Sequence of chain 1.H:
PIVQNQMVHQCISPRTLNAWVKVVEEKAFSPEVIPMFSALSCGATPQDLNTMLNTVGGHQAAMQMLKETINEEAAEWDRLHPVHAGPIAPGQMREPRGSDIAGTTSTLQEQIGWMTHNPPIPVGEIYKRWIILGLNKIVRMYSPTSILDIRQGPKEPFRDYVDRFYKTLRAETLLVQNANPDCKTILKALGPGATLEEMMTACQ

Sequence of chain 1.I:
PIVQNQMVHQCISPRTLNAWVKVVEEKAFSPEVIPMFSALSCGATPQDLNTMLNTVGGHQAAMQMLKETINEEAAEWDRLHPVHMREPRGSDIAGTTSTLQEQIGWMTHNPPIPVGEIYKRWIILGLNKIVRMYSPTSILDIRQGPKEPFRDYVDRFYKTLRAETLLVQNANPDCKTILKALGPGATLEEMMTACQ

The protein below binds the small molecule below.
Small molecule (SMILES): CC(C)[C@H](NC(=O)CNC(=O)[C@H](CO)NC(=O)[C@@H]1CCCN1C(=O)[C@@H](N)CO)C(=O)N[C@@H](Cc1ccccc1)C(=O)N[C@H](C(=O)N[C@@H](Cc1ccccc1)C(=O)NCC=O)[C@@H](C)O

Binding-site contacts:
Ligand atom CD2 contacts residue ASN57 of chain 1.I at 3.4 Å.
Ligand atom C contacts residue LYS70 of chain 1.I at 3.7 Å.
Ligand atom CG2 contacts residue PRO34 of chain 1.H at 3.7 Å (hydrophobic).
Ligand atom CG2 contacts residue ILE37 of chain 1.H at 3.6 Å (hydrophobic).
Ligand atom CE2 contacts residue MET66 of chain 1.I at 3.6 Å (hydrophobic).
Ligand atom N contacts residue ASN53 of chain 1.I at 3.7 Å.
Ligand atom CB contacts residue ASN57 of chain 1.I at 3.7 Å.
Ligand atom CB contacts residue ASN53 of chain 1.I at 3.4 Å.
Ligand atom CB contacts residue LYS70 of chain 1.I at 3.4 Å.
Ligand atom N contacts residue ASN57 of chain 1.I at 3.0 Å (h-bond).
Ligand atom CE1 contacts residue LYS70 of chain 1.I at 3.4 Å.
Ligand atom N contacts residue THR107 of chain 1.I at 3.8 Å.
Ligand atom OG1 contacts residue ASN57 of chain 1.I at 2.6 Å (h-bond).
Ligand atom N contacts residue ASN57 of chain 1.I at 3.5 Å (h-bond).
Ligand atom O contacts residue GLY106 of chain 1.I at 3.9 Å.
Ligand atom C contacts residue ASN57 of chain 1.I at 3.9 Å.
Ligand atom CD2 contacts residue LEU56 of chain 1.I at 3.6 Å (hydrophobic).
Ligand atom CA contacts residue ASN57 of chain 1.I at 3.9 Å.
Ligand atom CA contacts residue ASN53 of chain 1.I at 3.6 Å.
Ligand atom CG2 contacts residue ASN139 of chain 1.H at 3.7 Å.
Ligand atom CG1 contacts residue ARG173 of chain 1.H at 3.8 Å.
Ligand atom CG1 contacts residue ASN139 of chain 1.H at 3.8 Å.
Ligand atom CG2 contacts residue LYS70 of chain 1.I at 3.6 Å.
Ligand atom O contacts residue THR107 of chain 1.I at 3.7 Å.
Ligand atom CZ contacts residue MET66 of chain 1.I at 3.7 Å (hydrophobic).
Ligand atom CZ contacts residue LYS70 of chain 1.I at 3.9 Å.
Ligand atom CE1 contacts residue ILE73 of chain 1.I at 3.7 Å (hydrophobic).
Ligand atom CD1 contacts residue ASN57 of chain 1.I at 3.8 Å.
Ligand atom CA contacts residue ASN57 of chain 1.I at 3.8 Å.
Ligand atom O contacts residue LYS70 of chain 1.I at 3.2 Å.
Ligand atom CE2 contacts residue LEU56 of chain 1.I at 3.6 Å (hydrophobic).
Ligand atom O contacts residue ARG173 of chain 1.H at 3.1 Å (salt-bridge).
Ligand atom CA contacts residue GLY106 of chain 1.I at 3.8 Å.
Ligand atom CE2 contacts residue ILE37 of chain 1.H at 3.8 Å (hydrophobic).
Ligand atom N contacts residue ARG143 of chain 1.H at 3.9 Å.
Ligand atom CD contacts residue ARG143 of chain 1.H at 3.7 Å.
Ligand atom CG2 contacts residue ARG173 of chain 1.H at 3.8 Å.
Ligand atom CA contacts residue LYS70 of chain 1.I at 3.7 Å.
Ligand atom CB contacts residue ASN57 of chain 1.I at 3.8 Å.
Ligand atom O contacts residue ASN57 of chain 1.I at 3.3 Å (h-bond).